The small molecule below binds the protein below.
Small molecule (SMILES): COc1cc2c(Nc3ccc(Sc4nccn4C)c(Cl)c3)c(C#N)cnc2cc1OCCCN(C)CCO

Sequence of chain 2.L:
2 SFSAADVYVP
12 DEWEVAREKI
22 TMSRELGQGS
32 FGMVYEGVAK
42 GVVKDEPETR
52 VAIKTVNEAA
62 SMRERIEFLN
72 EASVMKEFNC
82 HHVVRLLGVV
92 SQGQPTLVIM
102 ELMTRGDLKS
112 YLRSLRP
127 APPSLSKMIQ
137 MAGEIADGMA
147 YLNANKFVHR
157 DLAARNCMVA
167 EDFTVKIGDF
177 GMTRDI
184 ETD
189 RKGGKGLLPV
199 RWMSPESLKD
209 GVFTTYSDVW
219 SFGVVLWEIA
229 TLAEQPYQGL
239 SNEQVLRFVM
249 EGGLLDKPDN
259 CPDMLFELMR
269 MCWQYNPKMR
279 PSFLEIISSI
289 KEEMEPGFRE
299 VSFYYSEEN

Binding-site contacts:
Ligand atom C4 contacts residue MET164 of chain 2.L at 3.3 Å (hydrophobic).
Ligand atom C23 contacts residue VAL35 of chain 2.L at 3.5 Å (hydrophobic).
Ligand atom C5 contacts residue MET164 of chain 2.L at 3.6 Å (hydrophobic).
Ligand atom C9 contacts residue ALA53 of chain 2.L at 3.8 Å (hydrophobic).
Ligand atom O12 contacts residue LEU27 of chain 2.L at 3.4 Å.
Ligand atom C26 contacts residue PHE69 of chain 2.L at 3.8 Å (hydrophobic).
Ligand atom C13 contacts residue THR105 of chain 2.L at 3.3 Å.
Ligand atom CL24 contacts residue ALA53 of chain 2.L at 3.4 Å.
Ligand atom N27 contacts residue LYS55 of chain 2.L at 3.2 Å.
Ligand atom C31 contacts residue MET101 of chain 2.L at 3.4 Å (hydrophobic).
Ligand atom C29 contacts residue GLU72 of chain 2.L at 3.6 Å.
Ligand atom C32 contacts residue MET101 of chain 2.L at 3.6 Å (hydrophobic).
Ligand atom CL24 contacts residue LYS55 of chain 2.L at 3.2 Å.
Ligand atom CL24 contacts residue MET101 of chain 2.L at 3.4 Å.
Ligand atom CL24 contacts residue ILE54 of chain 2.L at 3.8 Å.
Ligand atom N33 contacts residue MET101 of chain 2.L at 3.0 Å.
Ligand atom C3 contacts residue LEU103 of chain 2.L at 3.8 Å (hydrophobic).
Ligand atom C31 contacts residue MET76 of chain 2.L at 3.8 Å (hydrophobic).
Ligand atom S25 contacts residue LYS55 of chain 2.L at 3.6 Å.
Ligand atom N7 contacts residue LEU103 of chain 2.L at 3.7 Å.
Ligand atom CL24 contacts residue VAL99 of chain 2.L at 3.1 Å.
Ligand atom C8 contacts residue GLU102 of chain 2.L at 3.4 Å.
Ligand atom C16 contacts residue LEU27 of chain 2.L at 3.5 Å (hydrophobic).
Ligand atom C23 contacts residue ALA53 of chain 2.L at 3.8 Å (hydrophobic).
Ligand atom N7 contacts residue MET164 of chain 2.L at 3.2 Å.
Ligand atom C3 contacts residue MET104 of chain 2.L at 3.2 Å (hydrophobic).
Ligand atom C15 contacts residue THR105 of chain 2.L at 3.1 Å.
Ligand atom C28 contacts residue PHE69 of chain 2.L at 3.8 Å (hydrophobic).
Ligand atom C9 contacts residue MET164 of chain 2.L at 3.8 Å (hydrophobic).
Ligand atom C28 contacts residue GLU72 of chain 2.L at 3.6 Å.
Ligand atom C8 contacts residue ALA53 of chain 2.L at 3.8 Å (hydrophobic).
Ligand atom O11 contacts residue LEU27 of chain 2.L at 3.5 Å.
Ligand atom C8 contacts residue MET104 of chain 2.L at 3.6 Å (hydrophobic).
Ligand atom C22 contacts residue MET101 of chain 2.L at 3.6 Å (hydrophobic).
Ligand atom N7 contacts residue MET104 of chain 2.L at 3.0 Å (h-bond).
Ligand atom N27 contacts residue PHE69 of chain 2.L at 3.3 Å.
Ligand atom N27 contacts residue SER31 of chain 2.L at 3.6 Å.
Ligand atom C14 contacts residue THR105 of chain 2.L at 3.5 Å.
Ligand atom C8 contacts residue MET164 of chain 2.L at 3.4 Å (hydrophobic).
Ligand atom C28 contacts residue SER31 of chain 2.L at 3.6 Å.